Binding-site contacts:
Ligand atom N contacts residue VAL219 of chain 2.A at 4.0 Å.
Ligand atom C1 contacts residue TYR202 of chain 2.A at 3.9 Å (hydrophobic).
Ligand atom CL contacts residue GLU203 of chain 2.A at 4.0 Å.
Ligand atom N2 contacts residue ALA119 of chain 2.A at 3.6 Å.
Ligand atom N1 contacts residue GLU203 of chain 2.A at 2.7 Å (salt-bridge).
Ligand atom C3 contacts residue TYR202 of chain 2.A at 3.8 Å (hydrophobic).
Ligand atom N2 contacts residue TYR202 of chain 2.A at 3.9 Å.
Ligand atom C2 contacts residue ALA119 of chain 2.A at 3.8 Å (hydrophobic).
Ligand atom C2 contacts residue TYR202 of chain 2.A at 4.0 Å (hydrophobic).
Ligand atom C2 contacts residue GLY120 of chain 2.A at 4.0 Å.
Ligand atom N contacts residue GLY120 of chain 2.A at 3.7 Å.
Ligand atom C1 contacts residue ALA119 of chain 2.A at 3.6 Å (hydrophobic).
Ligand atom C contacts residue ALA244 of chain 2.A at 3.9 Å (hydrophobic).
Ligand atom C contacts residue DMS1 of chain 2.E at 3.8 Å.
Ligand atom C contacts residue VAL262 of chain 2.A at 3.6 Å (hydrophobic).
Ligand atom C3 contacts residue GLU203 of chain 2.A at 3.9 Å.
Ligand atom N1 contacts residue GLY120 of chain 2.A at 3.5 Å.
Ligand atom N contacts residue TYR202 of chain 2.A at 3.5 Å.
Ligand atom N1 contacts residue TYR202 of chain 2.A at 4.2 Å.
Ligand atom C4 contacts residue TYR202 of chain 2.A at 3.7 Å (hydrophobic).
Ligand atom C contacts residue LEU118 of chain 2.A at 3.8 Å (hydrophobic).
Ligand atom C1 contacts residue GLY120 of chain 2.A at 3.8 Å.
Ligand atom CL contacts residue MET221 of chain 2.A at 3.5 Å.
Ligand atom N1 contacts residue SER247 of chain 2.A at 3.6 Å (h-bond).
Ligand atom CL contacts residue VAL219 of chain 2.A at 3.9 Å.
Ligand atom C3 contacts residue VAL219 of chain 2.A at 3.9 Å (hydrophobic).
Ligand atom N1 contacts residue ILE257 of chain 2.A at 3.9 Å.
Ligand atom C4 contacts residue GLY120 of chain 2.A at 3.5 Å.
Ligand atom C4 contacts residue ALA119 of chain 2.A at 4.1 Å (hydrophobic).
Ligand atom N contacts residue GLU203 of chain 2.A at 2.9 Å (salt-bridge).
Ligand atom C4 contacts residue ASN245 of chain 2.A at 3.6 Å.
Ligand atom N2 contacts residue GLY120 of chain 2.A at 3.5 Å (h-bond).
Ligand atom C2 contacts residue DMS1 of chain 2.E at 3.9 Å.
Ligand atom C3 contacts residue GLY120 of chain 2.A at 3.9 Å.
Ligand atom C4 contacts residue GLU203 of chain 2.A at 3.6 Å.
Ligand atom CL contacts residue GLY220 of chain 2.A at 3.4 Å.
Ligand atom N1 contacts residue ASN245 of chain 2.A at 2.9 Å (h-bond).
Ligand atom C contacts residue ALA119 of chain 2.A at 3.7 Å (hydrophobic).
Ligand atom N2 contacts residue ASN245 of chain 2.A at 3.6 Å.
Ligand atom C2 contacts residue LEU118 of chain 2.A at 3.8 Å (hydrophobic).

The small molecule below binds the protein below.
Small molecule (SMILES): Cc1cc(Cl)nc(N)n1

Sequence of chain 2.A:
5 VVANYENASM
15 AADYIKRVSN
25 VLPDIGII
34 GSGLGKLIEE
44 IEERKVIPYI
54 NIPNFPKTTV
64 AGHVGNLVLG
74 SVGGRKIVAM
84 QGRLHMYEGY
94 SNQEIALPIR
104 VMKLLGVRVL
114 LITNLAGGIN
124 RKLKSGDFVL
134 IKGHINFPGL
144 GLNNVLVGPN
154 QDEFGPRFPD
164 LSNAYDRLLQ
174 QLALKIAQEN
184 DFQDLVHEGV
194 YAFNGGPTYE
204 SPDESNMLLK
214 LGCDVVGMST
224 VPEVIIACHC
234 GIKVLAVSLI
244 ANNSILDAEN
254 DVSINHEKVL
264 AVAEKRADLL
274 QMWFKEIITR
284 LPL